Sequence of chain 1.A:
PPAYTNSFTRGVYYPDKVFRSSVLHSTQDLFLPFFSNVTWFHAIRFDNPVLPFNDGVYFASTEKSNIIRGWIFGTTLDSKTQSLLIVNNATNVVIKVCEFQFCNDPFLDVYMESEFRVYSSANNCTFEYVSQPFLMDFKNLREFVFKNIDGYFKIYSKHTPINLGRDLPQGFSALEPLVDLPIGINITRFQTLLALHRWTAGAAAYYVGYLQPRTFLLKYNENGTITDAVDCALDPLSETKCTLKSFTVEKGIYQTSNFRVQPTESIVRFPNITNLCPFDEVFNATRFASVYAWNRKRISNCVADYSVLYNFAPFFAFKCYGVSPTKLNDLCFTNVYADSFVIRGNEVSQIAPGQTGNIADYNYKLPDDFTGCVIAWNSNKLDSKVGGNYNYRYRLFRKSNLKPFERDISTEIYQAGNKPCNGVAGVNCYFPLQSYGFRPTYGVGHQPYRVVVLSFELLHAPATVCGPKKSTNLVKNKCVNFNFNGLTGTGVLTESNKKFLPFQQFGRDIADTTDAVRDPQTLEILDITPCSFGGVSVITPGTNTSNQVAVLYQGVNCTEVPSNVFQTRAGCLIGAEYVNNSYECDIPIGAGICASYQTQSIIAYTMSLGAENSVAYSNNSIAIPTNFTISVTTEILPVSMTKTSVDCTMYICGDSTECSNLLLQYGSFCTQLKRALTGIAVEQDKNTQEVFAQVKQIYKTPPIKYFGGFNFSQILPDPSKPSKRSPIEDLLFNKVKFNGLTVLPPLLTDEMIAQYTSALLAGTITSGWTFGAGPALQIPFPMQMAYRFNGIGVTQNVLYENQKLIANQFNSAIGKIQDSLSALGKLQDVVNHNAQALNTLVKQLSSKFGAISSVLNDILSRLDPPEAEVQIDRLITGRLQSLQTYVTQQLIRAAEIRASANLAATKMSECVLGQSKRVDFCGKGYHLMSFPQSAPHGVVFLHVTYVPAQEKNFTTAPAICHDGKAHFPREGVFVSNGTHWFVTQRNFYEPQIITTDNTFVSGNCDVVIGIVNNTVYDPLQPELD

Binding-site contacts:
Ligand atom C1 contacts residue ASN280 of chain 1.A at 1.4 Å.
Ligand atom O5 contacts residue ASN280 of chain 1.A at 2.4 Å (h-bond).
Ligand atom C3 contacts residue ASN280 of chain 1.A at 3.8 Å.
Ligand atom C6 contacts residue GLU279 of chain 1.A at 4.4 Å.
Ligand atom N2 contacts residue ASN280 of chain 1.A at 2.9 Å (h-bond).
Ligand atom C4 contacts residue ASN280 of chain 1.A at 4.3 Å.
Ligand atom C2 contacts residue ASN280 of chain 1.A at 2.5 Å.
Ligand atom C7 contacts residue ASN280 of chain 1.A at 3.7 Å.
Ligand atom C5 contacts residue ASN280 of chain 1.A at 3.7 Å.
Ligand atom O7 contacts residue ASN280 of chain 1.A at 3.9 Å.

This small molecule binds to this protein.
Small molecule (SMILES): CC(=O)N[C@@H]1[C@@H](O)[C@H](O)[C@@H](CO)O[C@H]1O